Binding-site contacts:
Ligand atom C5 contacts residue VAL291 of chain 1.A at 4.5 Å (hydrophobic).
Ligand atom C8 contacts residue SER39 of chain 1.A at 3.4 Å.
Ligand atom C2 contacts residue VAL291 of chain 1.A at 4.0 Å (hydrophobic).
Ligand atom C6 contacts residue ASN292 of chain 1.A at 3.9 Å.
Ligand atom C5 contacts residue ASN279 of chain 1.A at 3.6 Å.
Ligand atom C3 contacts residue ASN279 of chain 1.A at 3.8 Å.
Ligand atom C1 contacts residue ASN279 of chain 1.A at 1.4 Å.
Ligand atom C7 contacts residue VAL291 of chain 1.A at 4.4 Å (hydrophobic).
Ligand atom C8 contacts residue ASN279 of chain 1.A at 4.5 Å.
Ligand atom C8 contacts residue LYS293 of chain 1.A at 4.2 Å.
Ligand atom C8 contacts residue GLU69 of chain 1.B at 3.3 Å.
Ligand atom C5 contacts residue ASN292 of chain 1.A at 3.9 Å.
Ligand atom O5 contacts residue ASN292 of chain 1.A at 3.8 Å.
Ligand atom N2 contacts residue ASN279 of chain 1.A at 3.0 Å (h-bond).
Ligand atom N2 contacts residue VAL291 of chain 1.A at 3.7 Å.
Ligand atom C1 contacts residue VAL291 of chain 1.A at 3.5 Å (hydrophobic).
Ligand atom C4 contacts residue ASN279 of chain 1.A at 4.2 Å.
Ligand atom O5 contacts residue VAL291 of chain 1.A at 4.4 Å.
Ligand atom C7 contacts residue ASN279 of chain 1.A at 3.2 Å.
Ligand atom O7 contacts residue ASN279 of chain 1.A at 3.0 Å (h-bond).
Ligand atom C8 contacts residue VAL291 of chain 1.A at 4.3 Å (hydrophobic).
Ligand atom C2 contacts residue ASN279 of chain 1.A at 2.5 Å.
Ligand atom O5 contacts residue ASN279 of chain 1.A at 2.4 Å (h-bond).
Ligand atom C6 contacts residue GLU69 of chain 1.B at 4.4 Å.
Ligand atom C3 contacts residue VAL291 of chain 1.A at 4.2 Å (hydrophobic).
Ligand atom C1 contacts residue ASN292 of chain 1.A at 4.2 Å.

Sequence of chain 1.B:
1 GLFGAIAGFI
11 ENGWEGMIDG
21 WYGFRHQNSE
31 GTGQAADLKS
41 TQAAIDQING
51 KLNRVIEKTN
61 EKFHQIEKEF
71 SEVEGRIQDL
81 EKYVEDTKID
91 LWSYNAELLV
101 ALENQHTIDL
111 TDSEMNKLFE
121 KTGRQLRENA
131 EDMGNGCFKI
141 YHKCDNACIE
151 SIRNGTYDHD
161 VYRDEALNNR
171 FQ

The small molecule below binds the protein below.
Small molecule (SMILES): CC(=O)N[C@H]1[C@H](O[C@H]2[C@H](O)[C@@H](NC(C)=O)CO[C@@H]2CO)O[C@H](CO)[C@@H](O)[C@@H]1O

Sequence of chain 1.A:
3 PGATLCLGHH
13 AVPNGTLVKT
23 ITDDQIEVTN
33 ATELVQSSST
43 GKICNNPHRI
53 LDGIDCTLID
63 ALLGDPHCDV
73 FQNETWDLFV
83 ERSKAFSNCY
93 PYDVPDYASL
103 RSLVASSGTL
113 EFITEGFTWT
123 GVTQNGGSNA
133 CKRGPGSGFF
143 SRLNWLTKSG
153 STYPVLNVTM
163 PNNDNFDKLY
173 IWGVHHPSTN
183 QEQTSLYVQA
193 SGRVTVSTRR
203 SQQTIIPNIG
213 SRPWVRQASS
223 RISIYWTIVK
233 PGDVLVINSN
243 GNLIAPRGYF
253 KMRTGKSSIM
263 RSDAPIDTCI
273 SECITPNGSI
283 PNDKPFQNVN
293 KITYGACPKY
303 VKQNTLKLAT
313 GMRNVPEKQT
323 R